Sequence of chain 1.D:
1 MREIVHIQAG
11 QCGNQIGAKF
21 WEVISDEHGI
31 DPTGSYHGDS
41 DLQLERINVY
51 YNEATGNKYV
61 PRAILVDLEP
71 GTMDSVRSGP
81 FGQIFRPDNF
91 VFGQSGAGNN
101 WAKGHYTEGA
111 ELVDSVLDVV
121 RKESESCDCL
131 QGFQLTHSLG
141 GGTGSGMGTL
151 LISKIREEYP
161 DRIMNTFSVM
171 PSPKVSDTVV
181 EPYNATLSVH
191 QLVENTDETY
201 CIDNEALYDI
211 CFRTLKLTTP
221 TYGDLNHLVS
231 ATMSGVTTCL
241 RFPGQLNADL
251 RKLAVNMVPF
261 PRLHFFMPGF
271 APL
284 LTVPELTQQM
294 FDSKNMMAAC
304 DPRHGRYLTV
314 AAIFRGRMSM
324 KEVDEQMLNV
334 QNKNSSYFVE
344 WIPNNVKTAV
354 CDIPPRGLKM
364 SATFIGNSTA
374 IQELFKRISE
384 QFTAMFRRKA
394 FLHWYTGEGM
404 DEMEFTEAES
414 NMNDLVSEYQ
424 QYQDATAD

A protein and the small-molecule ligand that binds it are described below.
Small molecule (SMILES): COc1ccc2c(c1)NC(=O)CN2c1nc(Cl)nc2ccoc12

Binding-site contacts:
Ligand atom C18 contacts residue ASN256 of chain 1.D at 3.7 Å.
Ligand atom C14 contacts residue LYS350 of chain 1.D at 3.4 Å.
Ligand atom C13 contacts residue MET257 of chain 1.D at 3.7 Å (hydrophobic).
Ligand atom C08 contacts residue CYS239 of chain 1.D at 3.9 Å (hydrophobic).
Ligand atom C20 contacts residue ASN256 of chain 1.D at 3.6 Å.
Ligand atom C12 contacts residue MET257 of chain 1.D at 4.0 Å (hydrophobic).
Ligand atom C20 contacts residue THR179 of chain 1.C at 3.8 Å.
Ligand atom C16 contacts residue ASN348 of chain 1.D at 3.7 Å.
Ligand atom C17 contacts residue THR179 of chain 1.C at 3.3 Å.
Ligand atom N19 contacts residue THR179 of chain 1.C at 2.7 Å (h-bond).
Ligand atom C18 contacts residue THR179 of chain 1.C at 3.4 Å.
Ligand atom C07 contacts residue ALA314 of chain 1.D at 3.7 Å (hydrophobic).
Ligand atom C17 contacts residue LYS350 of chain 1.D at 3.6 Å.
Ligand atom C02 contacts residue CYS239 of chain 1.D at 3.9 Å (hydrophobic).
Ligand atom C07 contacts residue LYS350 of chain 1.D at 3.7 Å.
Ligand atom O22 contacts residue LYS252 of chain 1.D at 3.6 Å.
Ligand atom C08 contacts residue ALA315 of chain 1.D at 3.9 Å (hydrophobic).
Ligand atom O06 contacts residue ALA314 of chain 1.D at 3.8 Å.
Ligand atom O22 contacts residue ASN101 of chain 1.C at 3.8 Å.
Ligand atom C04 contacts residue CYS239 of chain 1.D at 3.8 Å (hydrophobic).
Ligand atom C17 contacts residue ASN256 of chain 1.D at 3.4 Å.
Ligand atom CL01 contacts residue ALA248 of chain 1.D at 3.9 Å.
Ligand atom N19 contacts residue ASN256 of chain 1.D at 3.5 Å (h-bond).
Ligand atom N23 contacts residue LEU253 of chain 1.D at 3.3 Å.
Ligand atom CL01 contacts residue CYS239 of chain 1.D at 4.0 Å.
Ligand atom O15 contacts residue LYS350 of chain 1.D at 3.4 Å.
Ligand atom C13 contacts residue LYS350 of chain 1.D at 3.8 Å.
Ligand atom C13 contacts residue ASN256 of chain 1.D at 4.0 Å.
Ligand atom C09 contacts residue LEU253 of chain 1.D at 3.7 Å (hydrophobic).
Ligand atom C12 contacts residue ALA314 of chain 1.D at 3.9 Å (hydrophobic).
Ligand atom C08 contacts residue ILE316 of chain 1.D at 3.6 Å (hydrophobic).
Ligand atom C21 contacts residue LEU253 of chain 1.D at 3.9 Å (hydrophobic).
Ligand atom C21 contacts residue LYS252 of chain 1.D at 3.6 Å.
Ligand atom C07 contacts residue ALA315 of chain 1.D at 3.8 Å (hydrophobic).
Ligand atom C16 contacts residue ASN256 of chain 1.D at 3.5 Å.
Ligand atom C14 contacts residue ASN256 of chain 1.D at 3.6 Å.
Ligand atom CL01 contacts residue LEU240 of chain 1.D at 3.5 Å.
Ligand atom CL01 contacts residue VAL236 of chain 1.D at 4.0 Å.
Ligand atom C02 contacts residue LEU253 of chain 1.D at 3.7 Å (hydrophobic).
Ligand atom N03 contacts residue CYS239 of chain 1.D at 3.6 Å.

Sequence of chain 1.C:
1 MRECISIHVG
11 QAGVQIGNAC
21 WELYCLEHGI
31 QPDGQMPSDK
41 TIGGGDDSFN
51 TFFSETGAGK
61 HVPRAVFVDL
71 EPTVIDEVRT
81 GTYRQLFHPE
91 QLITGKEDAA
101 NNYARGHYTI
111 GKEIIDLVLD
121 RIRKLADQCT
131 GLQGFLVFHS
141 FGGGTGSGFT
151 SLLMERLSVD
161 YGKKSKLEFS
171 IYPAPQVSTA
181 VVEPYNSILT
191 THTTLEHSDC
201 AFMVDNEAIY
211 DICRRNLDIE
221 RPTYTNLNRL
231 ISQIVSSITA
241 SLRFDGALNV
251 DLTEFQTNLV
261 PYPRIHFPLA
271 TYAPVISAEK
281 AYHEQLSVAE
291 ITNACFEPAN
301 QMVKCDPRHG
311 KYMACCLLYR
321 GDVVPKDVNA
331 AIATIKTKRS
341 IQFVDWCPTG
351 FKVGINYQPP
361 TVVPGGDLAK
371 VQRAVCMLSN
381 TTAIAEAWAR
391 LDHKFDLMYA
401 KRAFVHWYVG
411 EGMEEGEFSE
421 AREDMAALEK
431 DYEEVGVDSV